Binding-site contacts:
Ligand atom O2P contacts residue ARG309 of chain 1.A at 3.9 Å.
Ligand atom O6 contacts residue VAL40 of chain 2.A at 3.1 Å (h-bond).
Ligand atom O3P contacts residue PHE196 of chain 1.A at 4.2 Å.
Ligand atom O3P contacts residue ASP306 of chain 1.A at 4.1 Å.
Ligand atom O6 contacts residue ARG193 of chain 1.A at 3.0 Å (salt-bridge).
Ligand atom P contacts residue ARG309 of chain 1.A at 3.4 Å.
Ligand atom O1P contacts residue ARG309 of chain 1.A at 2.7 Å (salt-bridge).
Ligand atom C5 contacts residue GLN71 of chain 1.A at 4.1 Å.
Ligand atom O5 contacts residue ARG193 of chain 1.A at 4.0 Å.
Ligand atom C6 contacts residue VAL40 of chain 2.A at 4.5 Å (hydrophobic).
Ligand atom O3 contacts residue VAL45 of chain 2.A at 3.2 Å.
Ligand atom P contacts residue ARG310 of chain 1.A at 3.5 Å.
Ligand atom O3P contacts residue ARG310 of chain 1.A at 2.9 Å (salt-bridge).
Ligand atom O2 contacts residue PHE196 of chain 1.A at 3.1 Å.
Ligand atom O3P contacts residue ARG242 of chain 1.A at 3.1 Å (salt-bridge).
Ligand atom C1 contacts residue PHE196 of chain 1.A at 4.0 Å (hydrophobic).
Ligand atom C6 contacts residue GLN71 of chain 1.A at 4.0 Å.
Ligand atom C3 contacts residue VAL45 of chain 2.A at 4.2 Å (hydrophobic).
Ligand atom O1 contacts residue ARG310 of chain 1.A at 4.4 Å.
Ligand atom C2 contacts residue PHE196 of chain 1.A at 3.8 Å (hydrophobic).
Ligand atom O2 contacts residue VAL45 of chain 2.A at 3.9 Å.
Ligand atom C6 contacts residue ARG193 of chain 1.A at 3.8 Å.
Ligand atom O2P contacts residue ARG310 of chain 1.A at 3.0 Å (salt-bridge).
Ligand atom O6 contacts residue ILE68 of chain 1.A at 4.5 Å.
Ligand atom O3P contacts residue ARG309 of chain 1.A at 2.6 Å (salt-bridge).
Ligand atom O1P contacts residue PHE196 of chain 1.A at 4.1 Å.
Ligand atom O4 contacts residue GLN71 of chain 1.A at 3.7 Å.
Ligand atom C2 contacts residue VAL45 of chain 2.A at 4.2 Å (hydrophobic).

The small molecule below binds the protein below.
Small molecule (SMILES): O=P(O)(O)O[C@H]1O[C@H](CO)[C@@H](O)[C@H](O)[C@H]1O

Sequence of chain 1.A:
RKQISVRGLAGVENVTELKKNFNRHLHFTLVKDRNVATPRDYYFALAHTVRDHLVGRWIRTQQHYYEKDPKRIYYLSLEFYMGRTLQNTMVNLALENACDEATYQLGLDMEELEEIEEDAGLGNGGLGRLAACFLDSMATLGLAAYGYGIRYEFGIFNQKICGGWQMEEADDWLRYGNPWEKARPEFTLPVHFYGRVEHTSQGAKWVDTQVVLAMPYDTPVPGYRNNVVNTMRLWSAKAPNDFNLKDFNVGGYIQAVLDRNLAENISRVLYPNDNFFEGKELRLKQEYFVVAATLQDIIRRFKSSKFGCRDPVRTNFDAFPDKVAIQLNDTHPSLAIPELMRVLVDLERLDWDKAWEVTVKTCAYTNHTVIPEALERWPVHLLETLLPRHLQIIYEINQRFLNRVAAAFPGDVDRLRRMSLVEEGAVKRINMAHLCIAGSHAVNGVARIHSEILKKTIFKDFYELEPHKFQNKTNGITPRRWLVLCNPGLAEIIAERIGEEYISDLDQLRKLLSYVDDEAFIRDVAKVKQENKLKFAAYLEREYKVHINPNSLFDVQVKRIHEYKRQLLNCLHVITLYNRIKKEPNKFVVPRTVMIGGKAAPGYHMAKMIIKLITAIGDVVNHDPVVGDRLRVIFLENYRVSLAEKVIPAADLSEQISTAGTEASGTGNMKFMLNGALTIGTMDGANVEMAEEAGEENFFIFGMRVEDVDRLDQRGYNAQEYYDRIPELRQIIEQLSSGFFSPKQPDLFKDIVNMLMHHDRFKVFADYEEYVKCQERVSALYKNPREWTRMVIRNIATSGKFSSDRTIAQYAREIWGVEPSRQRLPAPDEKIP

Sequence of chain 2.A:
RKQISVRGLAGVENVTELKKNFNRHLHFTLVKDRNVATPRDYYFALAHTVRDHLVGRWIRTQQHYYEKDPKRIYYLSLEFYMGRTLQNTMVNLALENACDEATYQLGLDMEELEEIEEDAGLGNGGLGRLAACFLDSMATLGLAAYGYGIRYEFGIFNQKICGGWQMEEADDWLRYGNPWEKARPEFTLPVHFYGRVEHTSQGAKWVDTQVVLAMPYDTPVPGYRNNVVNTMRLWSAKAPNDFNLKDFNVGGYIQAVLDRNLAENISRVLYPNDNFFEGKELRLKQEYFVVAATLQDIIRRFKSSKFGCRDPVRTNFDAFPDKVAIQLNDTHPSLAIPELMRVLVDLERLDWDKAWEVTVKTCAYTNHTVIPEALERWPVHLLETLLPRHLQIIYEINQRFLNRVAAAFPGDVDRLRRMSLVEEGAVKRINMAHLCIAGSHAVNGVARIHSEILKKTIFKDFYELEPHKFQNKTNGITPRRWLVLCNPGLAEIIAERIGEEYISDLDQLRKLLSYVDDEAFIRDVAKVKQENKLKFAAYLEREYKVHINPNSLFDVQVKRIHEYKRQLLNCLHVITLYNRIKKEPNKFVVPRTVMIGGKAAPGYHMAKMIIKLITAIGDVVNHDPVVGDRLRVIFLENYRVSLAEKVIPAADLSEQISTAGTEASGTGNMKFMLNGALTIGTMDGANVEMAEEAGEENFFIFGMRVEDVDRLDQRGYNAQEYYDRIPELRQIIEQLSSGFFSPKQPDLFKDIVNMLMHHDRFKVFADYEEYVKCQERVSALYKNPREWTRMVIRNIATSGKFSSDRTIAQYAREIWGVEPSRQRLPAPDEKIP